A protein and the small-molecule ligand that binds it are described below.
Small molecule (SMILES): Nc1ccn([C@H]2C[C@H](O)[C@@H](COP(=O)(O)O)O2)c(=O)n1

Binding-site contacts:
Ligand atom C1' contacts residue LYS682 of chain 30.A at 4.5 Å.
Ligand atom N4 contacts residue ASP199 of chain 30.A at 4.0 Å.
Ligand atom N3 contacts residue TRP201 of chain 30.A at 3.6 Å.
Ligand atom N4 contacts residue GLY198 of chain 30.A at 3.8 Å.
Ligand atom C3' contacts residue LYS682 of chain 30.A at 3.8 Å.
Ligand atom C3' contacts residue TRP201 of chain 30.A at 4.1 Å (hydrophobic).
Ligand atom C5' contacts residue TRP201 of chain 30.A at 3.5 Å (hydrophobic).
Ligand atom N4 contacts residue TRP201 of chain 30.A at 3.8 Å.
Ligand atom O2 contacts residue TRP201 of chain 30.A at 4.3 Å.
Ligand atom C1' contacts residue TRP201 of chain 30.A at 4.5 Å (hydrophobic).
Ligand atom C2' contacts residue LYS682 of chain 30.A at 3.6 Å.
Ligand atom C2' contacts residue TRP201 of chain 30.A at 3.6 Å (hydrophobic).
Ligand atom O3' contacts residue LYS682 of chain 30.A at 3.1 Å (salt-bridge).
Ligand atom C2 contacts residue TRP201 of chain 30.A at 3.9 Å (hydrophobic).
Ligand atom O5' contacts residue TRP201 of chain 30.A at 3.6 Å.
Ligand atom C5 contacts residue TRP201 of chain 30.A at 3.4 Å (hydrophobic).
Ligand atom OP1 contacts residue PRO423 of chain 30.A at 3.6 Å.
Ligand atom O4' contacts residue TRP201 of chain 30.A at 4.5 Å.
Ligand atom O2 contacts residue LEU197 of chain 30.A at 4.0 Å.
Ligand atom C4' contacts residue TRP201 of chain 30.A at 4.3 Å (hydrophobic).
Ligand atom O2 contacts residue LYS682 of chain 30.A at 4.2 Å.
Ligand atom C4 contacts residue TRP201 of chain 30.A at 3.3 Å (hydrophobic).
Ligand atom N1 contacts residue TRP201 of chain 30.A at 4.0 Å.
Ligand atom C6 contacts residue TRP201 of chain 30.A at 3.5 Å (hydrophobic).

Sequence of chain 30.A:
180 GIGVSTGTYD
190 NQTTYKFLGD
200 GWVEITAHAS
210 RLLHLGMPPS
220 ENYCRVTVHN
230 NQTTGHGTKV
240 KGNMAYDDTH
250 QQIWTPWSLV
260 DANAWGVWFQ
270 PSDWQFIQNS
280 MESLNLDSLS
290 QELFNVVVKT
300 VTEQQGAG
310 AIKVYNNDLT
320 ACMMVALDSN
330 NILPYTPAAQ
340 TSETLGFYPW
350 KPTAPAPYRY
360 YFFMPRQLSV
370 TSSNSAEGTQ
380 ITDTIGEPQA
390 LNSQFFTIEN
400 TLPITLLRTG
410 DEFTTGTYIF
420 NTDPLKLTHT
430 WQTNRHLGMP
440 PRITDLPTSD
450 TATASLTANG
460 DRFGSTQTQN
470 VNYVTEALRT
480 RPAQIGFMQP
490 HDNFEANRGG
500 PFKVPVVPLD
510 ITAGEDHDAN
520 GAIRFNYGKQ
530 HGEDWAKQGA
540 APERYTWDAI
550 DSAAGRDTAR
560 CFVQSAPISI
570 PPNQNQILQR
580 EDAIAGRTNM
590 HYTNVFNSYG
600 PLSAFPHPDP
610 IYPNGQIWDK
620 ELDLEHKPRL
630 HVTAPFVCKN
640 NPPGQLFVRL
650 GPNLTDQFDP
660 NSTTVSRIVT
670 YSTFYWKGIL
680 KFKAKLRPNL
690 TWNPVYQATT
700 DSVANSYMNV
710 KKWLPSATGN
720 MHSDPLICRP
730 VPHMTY